Sequence of chain 1.A:
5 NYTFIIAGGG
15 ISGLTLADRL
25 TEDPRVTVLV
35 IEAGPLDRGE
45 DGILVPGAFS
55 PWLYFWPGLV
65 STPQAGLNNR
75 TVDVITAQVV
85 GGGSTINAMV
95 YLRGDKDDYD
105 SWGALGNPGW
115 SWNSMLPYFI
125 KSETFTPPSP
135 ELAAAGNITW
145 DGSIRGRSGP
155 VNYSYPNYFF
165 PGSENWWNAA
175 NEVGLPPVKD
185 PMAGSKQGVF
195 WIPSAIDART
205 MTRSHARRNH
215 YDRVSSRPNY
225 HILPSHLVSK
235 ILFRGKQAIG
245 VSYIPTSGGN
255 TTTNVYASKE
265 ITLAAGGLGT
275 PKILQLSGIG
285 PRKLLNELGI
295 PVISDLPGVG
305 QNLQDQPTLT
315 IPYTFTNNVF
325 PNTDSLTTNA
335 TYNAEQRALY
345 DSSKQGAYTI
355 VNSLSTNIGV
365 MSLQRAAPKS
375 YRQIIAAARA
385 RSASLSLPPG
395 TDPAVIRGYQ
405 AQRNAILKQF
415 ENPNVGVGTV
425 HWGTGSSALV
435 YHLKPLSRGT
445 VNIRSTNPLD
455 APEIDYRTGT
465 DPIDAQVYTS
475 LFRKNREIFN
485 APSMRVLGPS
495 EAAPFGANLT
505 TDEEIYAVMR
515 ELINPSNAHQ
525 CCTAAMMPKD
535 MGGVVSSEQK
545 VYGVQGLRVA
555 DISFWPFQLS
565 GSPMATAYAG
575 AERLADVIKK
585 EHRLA

Binding-site contacts:
Ligand atom C4 contacts residue FDA1 of chain 1.C at 3.8 Å.
Ligand atom C1 contacts residue TYR435 of chain 1.A at 3.0 Å (hydrophobic).
Ligand atom C4 contacts residue ALA92 of chain 1.A at 4.0 Å (hydrophobic).
Ligand atom C7 contacts residue ALA92 of chain 1.A at 4.0 Å (hydrophobic).
Ligand atom O1 contacts residue VAL94 of chain 1.A at 3.9 Å.
Ligand atom C contacts residue TYR435 of chain 1.A at 3.7 Å (hydrophobic).
Ligand atom C6 contacts residue ALA92 of chain 1.A at 4.3 Å (hydrophobic).
Ligand atom C2 contacts residue ASN521 of chain 1.A at 4.3 Å.
Ligand atom C5 contacts residue ALA92 of chain 1.A at 4.3 Å (hydrophobic).
Ligand atom C3 contacts residue ALA92 of chain 1.A at 3.6 Å (hydrophobic).
Ligand atom O1 contacts residue FDA1 of chain 1.C at 4.2 Å.
Ligand atom C contacts residue ILE362 of chain 1.A at 4.0 Å (hydrophobic).
Ligand atom C4 contacts residue ASN521 of chain 1.A at 3.4 Å.
Ligand atom C1 contacts residue LEU358 of chain 1.A at 4.4 Å (hydrophobic).
Ligand atom C contacts residue LEU358 of chain 1.A at 3.9 Å (hydrophobic).
Ligand atom C2 contacts residue TYR435 of chain 1.A at 3.3 Å (hydrophobic).
Ligand atom C3 contacts residue TYR435 of chain 1.A at 4.0 Å (hydrophobic).
Ligand atom C7 contacts residue TYR435 of chain 1.A at 3.7 Å (hydrophobic).
Ligand atom O contacts residue LEU358 of chain 1.A at 3.3 Å.
Ligand atom C contacts residue LEU433 of chain 1.A at 4.4 Å (hydrophobic).
Ligand atom C contacts residue VAL94 of chain 1.A at 4.2 Å (hydrophobic).
Ligand atom O contacts residue VAL94 of chain 1.A at 4.4 Å.
Ligand atom C1 contacts residue ALA92 of chain 1.A at 4.1 Å (hydrophobic).
Ligand atom C3 contacts residue FDA1 of chain 1.C at 3.9 Å.
Ligand atom O1 contacts residue TYR435 of chain 1.A at 3.3 Å (h-bond).
Ligand atom C2 contacts residue ALA92 of chain 1.A at 3.6 Å (hydrophobic).
Ligand atom C5 contacts residue PHE53 of chain 1.A at 4.4 Å (hydrophobic).
Ligand atom C1 contacts residue VAL94 of chain 1.A at 4.3 Å (hydrophobic).
Ligand atom C8 contacts residue PHE53 of chain 1.A at 4.0 Å (hydrophobic).
Ligand atom C1 contacts residue ASN521 of chain 1.A at 4.4 Å.
Ligand atom O contacts residue TYR435 of chain 1.A at 3.2 Å (h-bond).
Ligand atom O1 contacts residue ASN521 of chain 1.A at 3.9 Å.
Ligand atom O contacts residue LEU433 of chain 1.A at 4.2 Å.
Ligand atom C contacts residue HIS425 of chain 1.A at 4.3 Å.
Ligand atom C3 contacts residue ASN521 of chain 1.A at 3.5 Å.
Ligand atom C7 contacts residue LEU358 of chain 1.A at 3.8 Å (hydrophobic).
Ligand atom C5 contacts residue ASN521 of chain 1.A at 4.2 Å.

A protein and the small-molecule ligand that binds it are described below.
Small molecule (SMILES): COC(=O)c1ccc(C[NH3+])cc1